Binding-site contacts:
Ligand atom C3 contacts residue BMA1 of chain 8.P at 2.5 Å.
Ligand atom O6 contacts residue NAG1 of chain 8.N at 4.5 Å.
Ligand atom C1 contacts residue NAG1 of chain 8.N at 1.7 Å.
Ligand atom C4 contacts residue BMA1 of chain 8.P at 3.6 Å.
Ligand atom C2 contacts residue HIS2 of chain 8.B at 4.5 Å.
Ligand atom O2 contacts residue BMA1 of chain 8.P at 3.0 Å (h-bond).
Ligand atom O5 contacts residue NAG1 of chain 8.N at 2.5 Å (h-bond).
Ligand atom C5 contacts residue NAG1 of chain 8.N at 3.8 Å.
Ligand atom C3 contacts residue NAG1 of chain 8.N at 4.1 Å.
Ligand atom C2 contacts residue NAG1 of chain 8.N at 2.9 Å.
Ligand atom O3 contacts residue BMA1 of chain 8.P at 1.1 Å.
Ligand atom O2 contacts residue HIS2 of chain 8.B at 3.4 Å (h-bond).
Ligand atom O2 contacts residue NAG1 of chain 8.N at 3.4 Å (h-bond).
Ligand atom C2 contacts residue BMA1 of chain 8.P at 3.2 Å.
Ligand atom O4 contacts residue BMA1 of chain 8.P at 4.0 Å.

A protein and the small-molecule ligand that binds it are described below.
Small molecule (SMILES): OC[C@H]1O[C@@H](O)[C@@H](O)[C@@H](O)[C@@H]1O

Sequence of chain 8.B:
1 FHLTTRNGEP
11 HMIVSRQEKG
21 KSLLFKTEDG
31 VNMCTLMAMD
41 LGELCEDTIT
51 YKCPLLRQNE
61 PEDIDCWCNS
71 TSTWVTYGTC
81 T